Binding-site contacts:
Ligand atom C4 contacts residue ASN12 of chain 1.B at 4.2 Å.
Ligand atom C7 contacts residue GLY8 of chain 1.B at 4.1 Å.
Ligand atom C4 contacts residue VAL36 of chain 1.B at 4.3 Å (hydrophobic).
Ligand atom C7 contacts residue VAL36 of chain 1.B at 3.4 Å (hydrophobic).
Ligand atom O6 contacts residue NAG1 of chain 1.P at 3.1 Å (h-bond).
Ligand atom C5 contacts residue TYR38 of chain 1.B at 4.2 Å (hydrophobic).
Ligand atom C3 contacts residue VAL36 of chain 1.B at 3.0 Å (hydrophobic).
Ligand atom C6 contacts residue ASN39 of chain 1.B at 3.8 Å.
Ligand atom C8 contacts residue VAL36 of chain 1.B at 3.8 Å (hydrophobic).
Ligand atom C3 contacts residue ASN12 of chain 1.B at 3.8 Å.
Ligand atom N2 contacts residue VAL36 of chain 1.B at 3.3 Å (h-bond).
Ligand atom C7 contacts residue LEU37 of chain 1.B at 3.4 Å (hydrophobic).
Ligand atom N2 contacts residue LEU37 of chain 1.B at 2.5 Å (h-bond).
Ligand atom C4 contacts residue TYR38 of chain 1.B at 4.4 Å (hydrophobic).
Ligand atom C1 contacts residue ASN12 of chain 1.B at 1.4 Å.
Ligand atom C3 contacts residue LEU37 of chain 1.B at 3.5 Å (hydrophobic).
Ligand atom O6 contacts residue ASN12 of chain 1.B at 4.3 Å.
Ligand atom C8 contacts residue PHE7 of chain 1.B at 3.9 Å (hydrophobic).
Ligand atom O5 contacts residue ASN12 of chain 1.B at 2.4 Å (h-bond).
Ligand atom C5 contacts residue ASN12 of chain 1.B at 3.7 Å.
Ligand atom C1 contacts residue LEU37 of chain 1.B at 3.5 Å (hydrophobic).
Ligand atom O4 contacts residue TYR38 of chain 1.B at 3.9 Å.
Ligand atom C6 contacts residue NAG1 of chain 1.P at 3.6 Å.
Ligand atom C2 contacts residue VAL36 of chain 1.B at 3.7 Å (hydrophobic).
Ligand atom N2 contacts residue ASN12 of chain 1.B at 2.9 Å (h-bond).
Ligand atom C3 contacts residue TYR38 of chain 1.B at 4.1 Å (hydrophobic).
Ligand atom O7 contacts residue VAL36 of chain 1.B at 3.7 Å.
Ligand atom C8 contacts residue GLY8 of chain 1.B at 3.6 Å.
Ligand atom N2 contacts residue TYR38 of chain 1.B at 4.3 Å.
Ligand atom C8 contacts residue LEU37 of chain 1.B at 3.5 Å (hydrophobic).
Ligand atom C5 contacts residue ASN39 of chain 1.B at 4.0 Å.
Ligand atom O6 contacts residue ASN39 of chain 1.B at 4.1 Å.
Ligand atom C2 contacts residue LEU37 of chain 1.B at 3.3 Å (hydrophobic).
Ligand atom O4 contacts residue VAL36 of chain 1.B at 4.4 Å.
Ligand atom O4 contacts residue ASN39 of chain 1.B at 4.1 Å.
Ligand atom O7 contacts residue ASN12 of chain 1.B at 4.3 Å.
Ligand atom O3 contacts residue VAL36 of chain 1.B at 2.3 Å (h-bond).
Ligand atom C7 contacts residue ASN12 of chain 1.B at 3.9 Å.
Ligand atom O3 contacts residue LEU37 of chain 1.B at 4.1 Å.
Ligand atom C2 contacts residue ASN12 of chain 1.B at 2.5 Å.

This small molecule binds to this protein.
Small molecule (SMILES): CC(=O)N[C@@H]1[C@@H](O)[C@H](O)[C@@H](CO)O[C@H]1O

Sequence of chain 1.B:
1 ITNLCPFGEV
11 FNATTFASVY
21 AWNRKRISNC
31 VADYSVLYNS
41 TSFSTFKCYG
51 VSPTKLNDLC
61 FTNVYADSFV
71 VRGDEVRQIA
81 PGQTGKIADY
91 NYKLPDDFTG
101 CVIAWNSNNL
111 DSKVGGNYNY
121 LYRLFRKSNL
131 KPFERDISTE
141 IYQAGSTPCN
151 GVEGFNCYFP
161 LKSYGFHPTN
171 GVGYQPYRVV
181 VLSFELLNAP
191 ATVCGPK